Sequence of chain 1.J:
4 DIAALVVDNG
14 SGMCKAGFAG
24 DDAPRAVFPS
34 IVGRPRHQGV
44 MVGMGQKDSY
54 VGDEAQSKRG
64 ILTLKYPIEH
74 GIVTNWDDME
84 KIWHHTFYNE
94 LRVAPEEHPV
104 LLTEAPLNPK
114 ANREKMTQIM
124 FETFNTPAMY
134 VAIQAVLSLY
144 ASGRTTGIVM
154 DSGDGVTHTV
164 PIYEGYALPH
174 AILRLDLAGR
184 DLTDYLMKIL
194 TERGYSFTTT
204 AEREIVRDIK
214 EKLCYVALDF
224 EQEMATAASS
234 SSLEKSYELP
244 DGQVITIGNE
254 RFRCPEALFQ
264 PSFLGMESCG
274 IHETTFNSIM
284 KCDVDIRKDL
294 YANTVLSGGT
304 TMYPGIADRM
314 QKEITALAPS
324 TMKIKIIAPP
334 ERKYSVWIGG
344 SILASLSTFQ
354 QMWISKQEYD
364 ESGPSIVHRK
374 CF

Sequence of chain 1.K:
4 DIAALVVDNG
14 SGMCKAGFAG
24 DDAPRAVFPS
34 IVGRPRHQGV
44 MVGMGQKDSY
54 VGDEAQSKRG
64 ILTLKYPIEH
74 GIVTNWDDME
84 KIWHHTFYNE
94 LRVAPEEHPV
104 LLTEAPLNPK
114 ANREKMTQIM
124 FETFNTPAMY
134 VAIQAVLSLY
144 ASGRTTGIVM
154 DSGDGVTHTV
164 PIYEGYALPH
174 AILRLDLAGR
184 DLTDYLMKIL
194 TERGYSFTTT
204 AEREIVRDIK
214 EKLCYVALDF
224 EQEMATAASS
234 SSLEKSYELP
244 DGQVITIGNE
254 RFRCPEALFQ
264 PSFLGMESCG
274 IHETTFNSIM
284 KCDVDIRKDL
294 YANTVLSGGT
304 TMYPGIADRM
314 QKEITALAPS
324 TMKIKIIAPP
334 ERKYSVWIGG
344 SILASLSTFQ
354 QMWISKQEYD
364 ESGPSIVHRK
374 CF

Sequence of chain 1.H:
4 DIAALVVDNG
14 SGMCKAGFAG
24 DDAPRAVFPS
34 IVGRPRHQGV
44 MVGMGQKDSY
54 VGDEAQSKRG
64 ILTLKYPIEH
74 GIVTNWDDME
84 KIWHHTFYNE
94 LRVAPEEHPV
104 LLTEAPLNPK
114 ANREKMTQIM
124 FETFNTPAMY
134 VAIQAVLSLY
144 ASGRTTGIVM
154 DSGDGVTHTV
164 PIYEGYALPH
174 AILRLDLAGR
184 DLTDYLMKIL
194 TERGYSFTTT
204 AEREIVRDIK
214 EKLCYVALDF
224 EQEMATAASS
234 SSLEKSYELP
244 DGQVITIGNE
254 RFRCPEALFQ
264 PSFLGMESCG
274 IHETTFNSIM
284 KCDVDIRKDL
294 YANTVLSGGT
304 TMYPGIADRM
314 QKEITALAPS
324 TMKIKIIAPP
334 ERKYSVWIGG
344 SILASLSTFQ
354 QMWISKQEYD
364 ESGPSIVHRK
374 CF

The small molecule below binds the protein below.
Small molecule (SMILES): C[C@@H]1NC(=O)[C@H](C[C@@](C)(O)CO)NC(=O)[C@H](Cc2c[nH]c3ccccc23)NC(=O)[C@H](C)NC(=O)[C@@H]2C[C@@H](O)CN2C(=O)[C@H](CS)NC(=O)[C@@H]([C@H](C)O)NC1=O

Binding-site contacts:
Ligand atom CA contacts residue GLY197 of chain 1.H at 3.8 Å.
Ligand atom O contacts residue GLY197 of chain 1.H at 3.9 Å.
Ligand atom N contacts residue GLY197 of chain 1.H at 2.9 Å (h-bond).
Ligand atom CG2 contacts residue VAL287 of chain 1.J at 3.3 Å (hydrophobic).
Ligand atom CA contacts residue GLY197 of chain 1.H at 4.0 Å.
Ligand atom O1 contacts residue GLY197 of chain 1.H at 3.0 Å (h-bond).
Ligand atom CG contacts residue GLY197 of chain 1.H at 3.8 Å.
Ligand atom N contacts residue SER199 of chain 1.H at 3.8 Å.
Ligand atom O contacts residue TYR198 of chain 1.H at 3.5 Å.
Ligand atom CD1 contacts residue ARG196 of chain 1.H at 3.6 Å.
Ligand atom CD1 contacts residue SER199 of chain 1.H at 4.0 Å.
Ligand atom CB contacts residue GLU72 of chain 1.K at 3.2 Å.
Ligand atom CE3 contacts residue GLY197 of chain 1.H at 3.7 Å.
Ligand atom C contacts residue GLY197 of chain 1.H at 3.9 Å.
Ligand atom NE1 contacts residue ASP179 of chain 1.K at 4.0 Å.
Ligand atom CZ2 contacts residue ARG177 of chain 1.K at 3.5 Å.
Ligand atom CG2 contacts residue GLU205 of chain 1.H at 3.2 Å.
Ligand atom CZ3 contacts residue PRO112 of chain 1.K at 3.5 Å (hydrophobic).
Ligand atom CG contacts residue SER199 of chain 1.H at 4.0 Å.
Ligand atom CA contacts residue SER199 of chain 1.H at 3.4 Å.
Ligand atom N contacts residue GLY197 of chain 1.H at 3.4 Å (h-bond).
Ligand atom OG1 contacts residue ARG290 of chain 1.J at 3.6 Å (salt-bridge).
Ligand atom O contacts residue SER199 of chain 1.H at 3.3 Å (h-bond).
Ligand atom CB contacts residue GLU205 of chain 1.H at 3.7 Å.
Ligand atom CE2 contacts residue ILE75 of chain 1.K at 3.8 Å (hydrophobic).
Ligand atom CZ2 contacts residue ILE75 of chain 1.K at 3.6 Å (hydrophobic).
Ligand atom CB contacts residue GLY197 of chain 1.H at 3.7 Å.
Ligand atom SG contacts residue SER199 of chain 1.H at 3.6 Å (h-bond).
Ligand atom CH2 contacts residue ARG177 of chain 1.K at 4.0 Å.
Ligand atom C contacts residue SER199 of chain 1.H at 3.2 Å.
Ligand atom N contacts residue TYR198 of chain 1.H at 3.8 Å.
Ligand atom CB contacts residue SER199 of chain 1.H at 4.0 Å.
Ligand atom CB contacts residue SER199 of chain 1.H at 3.7 Å.
Ligand atom CH2 contacts residue LEU110 of chain 1.K at 3.8 Å (hydrophobic).
Ligand atom CD2 contacts residue SER199 of chain 1.H at 4.0 Å.
Ligand atom CB contacts residue ILE248 of chain 1.H at 3.9 Å (hydrophobic).
Ligand atom O contacts residue SER199 of chain 1.H at 3.1 Å (h-bond).
Ligand atom CB contacts residue GLY197 of chain 1.H at 3.6 Å.
Ligand atom CH2 contacts residue ILE75 of chain 1.K at 3.9 Å (hydrophobic).
Ligand atom CB contacts residue TYR198 of chain 1.H at 3.3 Å (hydrophobic).